This protein binds this small molecule.
Small molecule (SMILES): NC(=[NH2+])NCCC[C@H](N)C(=O)O

Sequence of chain 1.F:
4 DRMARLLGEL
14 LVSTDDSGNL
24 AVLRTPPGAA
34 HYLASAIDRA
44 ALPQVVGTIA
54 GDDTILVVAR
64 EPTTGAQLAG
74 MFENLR

Sequence of chain 1.E:
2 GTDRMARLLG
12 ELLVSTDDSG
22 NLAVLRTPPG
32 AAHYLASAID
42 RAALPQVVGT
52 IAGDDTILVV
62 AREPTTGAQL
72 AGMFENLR

Binding-site contacts:
Ligand atom CA contacts residue ASP56 of chain 1.E at 4.0 Å.
Ligand atom C contacts residue ASP55 of chain 1.E at 3.4 Å.
Ligand atom NE contacts residue SER38 of chain 1.F at 4.0 Å.
Ligand atom CB contacts residue ALA37 of chain 1.F at 3.5 Å (hydrophobic).
Ligand atom CG contacts residue ASP41 of chain 1.F at 3.8 Å.
Ligand atom O contacts residue ASP56 of chain 1.E at 3.0 Å (salt-bridge).
Ligand atom CZ contacts residue ASP55 of chain 1.E at 3.8 Å.
Ligand atom CA contacts residue THR51 of chain 1.F at 3.3 Å.
Ligand atom CZ contacts residue HIS34 of chain 1.F at 4.2 Å.
Ligand atom CD contacts residue SER38 of chain 1.F at 3.8 Å.
Ligand atom OXT contacts residue ALA53 of chain 1.F at 2.9 Å (h-bond).
Ligand atom C contacts residue HIS34 of chain 1.F at 3.9 Å.
Ligand atom CD contacts residue HIS34 of chain 1.F at 3.5 Å.
Ligand atom OXT contacts residue ILE52 of chain 1.F at 3.6 Å.
Ligand atom CG contacts residue ASP56 of chain 1.E at 4.0 Å.
Ligand atom CB contacts residue THR51 of chain 1.F at 4.0 Å.
Ligand atom CB contacts residue ASP41 of chain 1.F at 3.5 Å.
Ligand atom O contacts residue ASP55 of chain 1.E at 2.7 Å (salt-bridge).
Ligand atom OXT contacts residue GLY54 of chain 1.E at 3.1 Å.
Ligand atom O contacts residue THR57 of chain 1.E at 3.2 Å (h-bond).
Ligand atom C contacts residue GLY54 of chain 1.E at 3.8 Å.
Ligand atom CA contacts residue ASP41 of chain 1.F at 3.6 Å.
Ligand atom NH2 contacts residue ASP55 of chain 1.E at 3.6 Å (salt-bridge).
Ligand atom C contacts residue ALA53 of chain 1.F at 3.9 Å (hydrophobic).
Ligand atom CA contacts residue ALA53 of chain 1.F at 4.1 Å (hydrophobic).
Ligand atom CB contacts residue HIS34 of chain 1.F at 3.8 Å.
Ligand atom C contacts residue THR51 of chain 1.F at 3.7 Å.
Ligand atom C contacts residue ASP56 of chain 1.E at 4.1 Å.
Ligand atom N contacts residue THR57 of chain 1.E at 3.1 Å (h-bond).
Ligand atom N contacts residue ASP56 of chain 1.E at 3.0 Å (salt-bridge).
Ligand atom CA contacts residue ILE52 of chain 1.F at 4.1 Å (hydrophobic).
Ligand atom N contacts residue ASP41 of chain 1.F at 2.7 Å (salt-bridge).
Ligand atom C contacts residue ILE52 of chain 1.F at 4.0 Å (hydrophobic).
Ligand atom O contacts residue GLY54 of chain 1.E at 3.6 Å.
Ligand atom NH1 contacts residue ASP55 of chain 1.E at 3.5 Å.
Ligand atom CG contacts residue HIS34 of chain 1.F at 3.7 Å.
Ligand atom N contacts residue THR51 of chain 1.F at 3.0 Å (h-bond).
Ligand atom NH1 contacts residue HIS34 of chain 1.F at 3.0 Å (h-bond).
Ligand atom OXT contacts residue HIS34 of chain 1.F at 3.2 Å.
Ligand atom OXT contacts residue ASP55 of chain 1.E at 3.4 Å (salt-bridge).